Binding-site contacts:
Ligand atom N17 contacts residue CYS157 of chain 5.B at 3.9 Å.
Ligand atom C22 contacts residue CYS157 of chain 5.B at 3.9 Å (hydrophobic).
Ligand atom C21 contacts residue CYS157 of chain 5.B at 2.8 Å (hydrophobic).
Ligand atom C20 contacts residue CYS157 of chain 5.B at 1.8 Å (hydrophobic).
Ligand atom O19 contacts residue GLY164 of chain 5.D at 3.8 Å.
Ligand atom O19 contacts residue CYS157 of chain 5.B at 3.2 Å (h-bond).
Ligand atom C18 contacts residue CYS157 of chain 5.B at 2.8 Å (hydrophobic).

Sequence of chain 5.D:
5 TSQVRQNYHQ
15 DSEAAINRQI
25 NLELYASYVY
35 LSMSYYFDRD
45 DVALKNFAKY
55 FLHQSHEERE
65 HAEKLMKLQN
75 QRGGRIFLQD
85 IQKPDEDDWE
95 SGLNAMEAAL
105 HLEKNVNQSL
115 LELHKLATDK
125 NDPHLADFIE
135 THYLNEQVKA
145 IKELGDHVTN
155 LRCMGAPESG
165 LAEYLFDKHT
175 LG

This small molecule binds to this protein.
Small molecule (SMILES): CCCCSC(=S)SC(C)(C)C(=O)NCCN1C(=O)CCC1=O

Sequence of chain 5.B:
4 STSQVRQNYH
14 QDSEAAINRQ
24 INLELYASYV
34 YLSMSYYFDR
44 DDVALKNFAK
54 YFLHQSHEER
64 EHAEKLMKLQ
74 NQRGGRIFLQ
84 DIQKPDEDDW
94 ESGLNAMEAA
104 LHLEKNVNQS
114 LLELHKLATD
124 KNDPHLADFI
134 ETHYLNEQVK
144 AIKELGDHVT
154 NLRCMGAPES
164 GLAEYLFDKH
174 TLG